Sequence of chain 1.C:
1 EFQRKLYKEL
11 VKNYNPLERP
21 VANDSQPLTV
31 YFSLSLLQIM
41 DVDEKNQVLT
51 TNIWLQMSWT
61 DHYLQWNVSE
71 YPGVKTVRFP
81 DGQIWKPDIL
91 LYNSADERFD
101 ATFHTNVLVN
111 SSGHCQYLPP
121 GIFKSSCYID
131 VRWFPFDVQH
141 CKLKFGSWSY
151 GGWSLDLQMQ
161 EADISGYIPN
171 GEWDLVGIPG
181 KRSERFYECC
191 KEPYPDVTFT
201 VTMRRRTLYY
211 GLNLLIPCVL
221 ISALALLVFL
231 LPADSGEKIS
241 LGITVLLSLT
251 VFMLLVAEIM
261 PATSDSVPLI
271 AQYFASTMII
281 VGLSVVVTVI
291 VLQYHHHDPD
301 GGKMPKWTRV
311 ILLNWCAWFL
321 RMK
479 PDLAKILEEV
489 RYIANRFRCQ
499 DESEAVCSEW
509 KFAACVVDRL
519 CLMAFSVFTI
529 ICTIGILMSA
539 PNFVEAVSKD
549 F

Binding-site contacts:
Ligand atom N7 contacts residue MET278 of chain 1.B at 3.3 Å (h-bond).
Ligand atom C13 contacts residue MET253 of chain 1.B at 3.6 Å (hydrophobic).
Ligand atom C22 contacts residue MET278 of chain 1.B at 3.8 Å (hydrophobic).
Ligand atom C22 contacts residue LEU220 of chain 1.C at 3.8 Å (hydrophobic).
Ligand atom C13 contacts residue PHE274 of chain 1.B at 3.7 Å (hydrophobic).
Ligand atom O16 contacts residue VAL256 of chain 1.B at 3.4 Å.
Ligand atom BR24 contacts residue LEU246 of chain 1.B at 3.8 Å.
Ligand atom C8 contacts residue MET253 of chain 1.B at 3.5 Å (hydrophobic).
Ligand atom C8 contacts residue ALA275 of chain 1.B at 3.7 Å (hydrophobic).
Ligand atom S14 contacts residue ALA271 of chain 1.B at 3.7 Å.
Ligand atom C6 contacts residue MET253 of chain 1.B at 3.7 Å (hydrophobic).
Ligand atom C23 contacts residue MET278 of chain 1.B at 3.5 Å (hydrophobic).
Ligand atom O15 contacts residue ALA271 of chain 1.B at 3.2 Å.
Ligand atom C2 contacts residue ILE216 of chain 1.C at 3.4 Å (hydrophobic).
Ligand atom C12 contacts residue PHE274 of chain 1.B at 3.6 Å (hydrophobic).
Ligand atom C13 contacts residue MET278 of chain 1.B at 3.5 Å (hydrophobic).
Ligand atom BR24 contacts residue LEU224 of chain 1.C at 3.5 Å.
Ligand atom BR24 contacts residue POV1 of chain 1.AA at 3.7 Å.
Ligand atom C8 contacts residue MET278 of chain 1.B at 3.8 Å (hydrophobic).
Ligand atom C1 contacts residue LEU220 of chain 1.C at 3.9 Å (hydrophobic).
Ligand atom C9 contacts residue MET253 of chain 1.B at 3.6 Å (hydrophobic).
Ligand atom C23 contacts residue LEU220 of chain 1.C at 3.8 Å (hydrophobic).
Ligand atom C11 contacts residue MET253 of chain 1.B at 3.6 Å (hydrophobic).
Ligand atom N7 contacts residue MET253 of chain 1.B at 3.9 Å.
Ligand atom C19 contacts residue MET278 of chain 1.B at 3.7 Å (hydrophobic).
Ligand atom C18 contacts residue MET278 of chain 1.B at 3.7 Å (hydrophobic).
Ligand atom C10 contacts residue MET253 of chain 1.B at 3.9 Å (hydrophobic).
Ligand atom C1 contacts residue ILE216 of chain 1.C at 3.8 Å (hydrophobic).
Ligand atom C12 contacts residue MET253 of chain 1.B at 3.5 Å (hydrophobic).
Ligand atom O16 contacts residue ALA271 of chain 1.B at 3.2 Å.
Ligand atom C3 contacts residue LEU212 of chain 1.C at 3.2 Å (hydrophobic).
Ligand atom N7 contacts residue ALA275 of chain 1.B at 3.8 Å.
Ligand atom C20 contacts residue ILE221 of chain 1.C at 3.8 Å (hydrophobic).
Ligand atom C4 contacts residue LEU212 of chain 1.C at 3.1 Å (hydrophobic).
Ligand atom N17 contacts residue ASN213 of chain 1.C at 2.8 Å (h-bond).
Ligand atom N17 contacts residue MET253 of chain 1.B at 3.3 Å (h-bond).
Ligand atom C2 contacts residue POV1 of chain 1.Z at 3.7 Å.
Ligand atom C13 contacts residue ALA275 of chain 1.B at 3.5 Å (hydrophobic).
Ligand atom C12 contacts residue ALA275 of chain 1.B at 3.9 Å (hydrophobic).
Ligand atom C10 contacts residue LEU212 of chain 1.C at 3.8 Å (hydrophobic).

A small-molecule ligand and the protein it binds are described below.
Small molecule (SMILES): NS(=O)(=O)c1ccc2c(c1)[C@H]1C=CC[C@H]1[C@@H](c1ccc(Br)cc1)N2

Sequence of chain 1.B:
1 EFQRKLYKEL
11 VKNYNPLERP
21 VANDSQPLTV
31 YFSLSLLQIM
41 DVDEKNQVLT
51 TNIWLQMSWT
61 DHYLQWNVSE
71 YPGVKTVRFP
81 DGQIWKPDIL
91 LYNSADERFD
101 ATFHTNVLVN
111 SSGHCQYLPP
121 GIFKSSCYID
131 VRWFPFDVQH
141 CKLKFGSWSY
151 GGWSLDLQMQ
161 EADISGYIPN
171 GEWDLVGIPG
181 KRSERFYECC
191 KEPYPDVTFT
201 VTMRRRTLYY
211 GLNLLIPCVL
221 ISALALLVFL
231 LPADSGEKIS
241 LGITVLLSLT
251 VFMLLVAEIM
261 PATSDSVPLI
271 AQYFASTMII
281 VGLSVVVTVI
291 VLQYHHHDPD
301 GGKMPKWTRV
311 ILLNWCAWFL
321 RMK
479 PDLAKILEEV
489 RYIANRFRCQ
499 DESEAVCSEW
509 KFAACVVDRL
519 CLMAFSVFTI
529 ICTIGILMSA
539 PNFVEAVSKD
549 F